Binding-site contacts:
Ligand atom C4 contacts residue VAL48 of chain 1.B at 3.5 Å (hydrophobic).
Ligand atom C20 contacts residue LEU111 of chain 1.B at 3.5 Å (hydrophobic).
Ligand atom C17 contacts residue LEU40 of chain 1.B at 3.6 Å (hydrophobic).
Ligand atom C12 contacts residue LEU163 of chain 1.B at 3.7 Å (hydrophobic).
Ligand atom C17 contacts residue CYS110 of chain 1.B at 3.4 Å (hydrophobic).
Ligand atom C10 contacts residue LEU111 of chain 1.B at 3.5 Å (hydrophobic).
Ligand atom O26 contacts residue ASP177 of chain 1.B at 3.6 Å (salt-bridge).
Ligand atom N16 contacts residue CYS110 of chain 1.B at 3.7 Å.
Ligand atom C5 contacts residue VAL48 of chain 1.B at 3.8 Å (hydrophobic).
Ligand atom C6 contacts residue VAL48 of chain 1.B at 3.9 Å (hydrophobic).
Ligand atom N16 contacts residue LEU111 of chain 1.B at 3.6 Å.
Ligand atom C21 contacts residue LEU40 of chain 1.B at 3.7 Å (hydrophobic).
Ligand atom C3 contacts residue MET108 of chain 1.B at 3.7 Å (hydrophobic).
Ligand atom C8 contacts residue GLY43 of chain 1.B at 3.6 Å.
Ligand atom O26 contacts residue LYS63 of chain 1.B at 3.2 Å.
Ligand atom N15 contacts residue ALA61 of chain 1.B at 3.8 Å.
Ligand atom C11 contacts residue ALA61 of chain 1.B at 3.9 Å (hydrophobic).
Ligand atom C6 contacts residue LYS63 of chain 1.B at 3.6 Å.
Ligand atom C8 contacts residue ASN161 of chain 1.B at 3.6 Å.
Ligand atom C21 contacts residue LEU111 of chain 1.B at 3.7 Å (hydrophobic).
Ligand atom C19 contacts residue LEU111 of chain 1.B at 3.3 Å (hydrophobic).
Ligand atom C8 contacts residue LEU42 of chain 1.B at 3.7 Å (hydrophobic).
Ligand atom N15 contacts residue LEU111 of chain 1.B at 3.0 Å (h-bond).
Ligand atom C17 contacts residue ASP112 of chain 1.B at 3.9 Å.
Ligand atom C8 contacts residue ASP177 of chain 1.B at 3.3 Å.
Ligand atom C17 contacts residue LEU111 of chain 1.B at 3.4 Å (hydrophobic).
Ligand atom N16 contacts residue LEU40 of chain 1.B at 3.6 Å.
Ligand atom C19 contacts residue LEU40 of chain 1.B at 3.8 Å (hydrophobic).
Ligand atom N7 contacts residue ASP177 of chain 1.B at 3.1 Å (salt-bridge).
Ligand atom C21 contacts residue ASP112 of chain 1.B at 3.5 Å.
Ligand atom C14 contacts residue LEU111 of chain 1.B at 3.9 Å (hydrophobic).
Ligand atom N7 contacts residue LYS63 of chain 1.B at 3.7 Å.
Ligand atom C13 contacts residue LEU163 of chain 1.B at 3.5 Å (hydrophobic).
Ligand atom N16 contacts residue ASP112 of chain 1.B at 3.3 Å.
Ligand atom C22 contacts residue ASP112 of chain 1.B at 3.6 Å.
Ligand atom C10 contacts residue GLU109 of chain 1.B at 3.2 Å.
Ligand atom C18 contacts residue LEU111 of chain 1.B at 3.3 Å (hydrophobic).
Ligand atom C10 contacts residue ALA61 of chain 1.B at 3.5 Å (hydrophobic).
Ligand atom C3 contacts residue VAL48 of chain 1.B at 3.7 Å (hydrophobic).
Ligand atom N7 contacts residue GLY43 of chain 1.B at 3.4 Å.

Sequence of chain 1.B:
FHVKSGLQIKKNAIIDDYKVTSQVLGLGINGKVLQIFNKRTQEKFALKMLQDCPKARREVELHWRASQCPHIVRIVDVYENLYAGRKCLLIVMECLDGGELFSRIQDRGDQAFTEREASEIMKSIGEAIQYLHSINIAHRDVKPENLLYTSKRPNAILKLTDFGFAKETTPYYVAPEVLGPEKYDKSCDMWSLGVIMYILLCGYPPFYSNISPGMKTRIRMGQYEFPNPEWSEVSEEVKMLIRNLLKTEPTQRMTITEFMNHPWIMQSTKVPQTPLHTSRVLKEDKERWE

This protein binds this small molecule.
Small molecule (SMILES): O=C1NCCc2[nH]c(-c3ccnc(-c4cnc5ccccc5c4)c3)cc21